Binding-site contacts:
Ligand atom F3 contacts residue MET150 of chain 15.A at 3.8 Å.
Ligand atom C3C contacts residue THR121 of chain 15.A at 3.7 Å.
Ligand atom C3 contacts residue THR101 of chain 15.A at 3.8 Å.
Ligand atom F3 contacts residue PRO173 of chain 15.A at 2.6 Å.
Ligand atom N3A contacts residue TYR151 of chain 15.A at 3.6 Å.
Ligand atom CM2 contacts residue MET191 of chain 15.A at 3.4 Å (hydrophobic).
Ligand atom C2B contacts residue ILE188 of chain 15.A at 3.7 Å (hydrophobic).
Ligand atom N2 contacts residue PHE119 of chain 15.A at 3.5 Å.
Ligand atom F2 contacts residue VAL175 of chain 15.A at 3.2 Å.
Ligand atom N1A contacts residue LEU226 of chain 15.A at 3.6 Å.
Ligand atom CM6 contacts residue TRP97 of chain 15.A at 3.6 Å (hydrophobic).
Ligand atom C5B contacts residue ILE123 of chain 15.A at 3.7 Å (hydrophobic).
Ligand atom O1 contacts residue PHE119 of chain 15.A at 3.5 Å.
Ligand atom F2 contacts residue ALA149 of chain 15.A at 2.5 Å.
Ligand atom C3B contacts residue ILE188 of chain 15.A at 3.5 Å (hydrophobic).
Ligand atom C2A contacts residue LEU226 of chain 15.A at 3.8 Å (hydrophobic).
Ligand atom O1A contacts residue LEU226 of chain 15.A at 3.6 Å.
Ligand atom CM4 contacts residue LEU186 of chain 15.A at 3.8 Å (hydrophobic).
Ligand atom C3A contacts residue LEU226 of chain 15.A at 3.8 Å (hydrophobic).
Ligand atom C6B contacts residue LEU99 of chain 15.A at 3.9 Å (hydrophobic).
Ligand atom CM2 contacts residue LEU99 of chain 15.A at 3.3 Å (hydrophobic).
Ligand atom CM4 contacts residue PRO173 of chain 15.A at 3.7 Å (hydrophobic).
Ligand atom F1 contacts residue LEU186 of chain 15.A at 3.1 Å.
Ligand atom C6B contacts residue ILE123 of chain 15.A at 3.8 Å (hydrophobic).
Ligand atom CM4 contacts residue ALA149 of chain 15.A at 3.6 Å (hydrophobic).
Ligand atom C2B contacts residue LEU99 of chain 15.A at 3.4 Å (hydrophobic).
Ligand atom O1A contacts residue LEU186 of chain 15.A at 3.7 Å.
Ligand atom CM2 contacts residue ILE188 of chain 15.A at 3.6 Å (hydrophobic).
Ligand atom F3 contacts residue SER174 of chain 15.A at 3.8 Å.
Ligand atom F3 contacts residue ALA149 of chain 15.A at 3.6 Å.
Ligand atom CM6 contacts residue ILE123 of chain 15.A at 3.8 Å (hydrophobic).
Ligand atom F3 contacts residue TYR151 of chain 15.A at 2.9 Å.
Ligand atom C3A contacts residue LEU186 of chain 15.A at 3.8 Å (hydrophobic).
Ligand atom CM3 contacts residue THR101 of chain 15.A at 3.8 Å.
Ligand atom N2 contacts residue TYR197 of chain 15.A at 3.4 Å.
Ligand atom O1 contacts residue TYR197 of chain 15.A at 3.3 Å.
Ligand atom C1B contacts residue LEU99 of chain 15.A at 3.6 Å (hydrophobic).
Ligand atom F2 contacts residue SER174 of chain 15.A at 3.7 Å.
Ligand atom O1B contacts residue LEU99 of chain 15.A at 3.6 Å.
Ligand atom C4 contacts residue THR101 of chain 15.A at 3.8 Å.

Sequence of chain 15.C:
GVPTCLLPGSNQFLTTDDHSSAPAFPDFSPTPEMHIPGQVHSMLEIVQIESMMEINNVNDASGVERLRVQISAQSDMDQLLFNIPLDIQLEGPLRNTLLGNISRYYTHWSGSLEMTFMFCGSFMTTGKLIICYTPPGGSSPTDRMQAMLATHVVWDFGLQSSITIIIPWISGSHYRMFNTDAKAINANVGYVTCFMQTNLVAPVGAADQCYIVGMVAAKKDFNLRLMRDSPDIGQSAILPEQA

Sequence of chain 15.A:
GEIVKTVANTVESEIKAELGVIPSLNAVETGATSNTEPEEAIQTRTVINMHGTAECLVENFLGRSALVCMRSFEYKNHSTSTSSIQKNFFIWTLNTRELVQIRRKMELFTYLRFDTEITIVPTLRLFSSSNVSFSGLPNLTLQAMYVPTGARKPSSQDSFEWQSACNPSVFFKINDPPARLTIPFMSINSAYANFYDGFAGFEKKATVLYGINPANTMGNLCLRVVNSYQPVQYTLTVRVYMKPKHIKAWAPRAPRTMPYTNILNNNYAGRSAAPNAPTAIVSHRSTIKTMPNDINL

Sequence of chain 16.C:
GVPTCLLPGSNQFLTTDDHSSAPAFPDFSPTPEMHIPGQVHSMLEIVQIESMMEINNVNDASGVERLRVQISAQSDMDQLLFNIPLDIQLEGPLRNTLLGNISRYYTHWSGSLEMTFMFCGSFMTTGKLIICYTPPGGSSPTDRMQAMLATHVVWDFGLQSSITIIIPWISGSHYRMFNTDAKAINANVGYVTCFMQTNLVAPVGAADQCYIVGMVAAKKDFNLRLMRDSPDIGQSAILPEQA

The protein below binds the small molecule below.
Small molecule (SMILES): Cc1cc(CCCOc2c(C)cc(-c3noc(C(F)(F)F)n3)cc2C)on1